Binding-site contacts:
Ligand atom O4 contacts residue THR128 of chain 1.D at 4.0 Å.
Ligand atom C9 contacts residue GLU185 of chain 1.D at 3.4 Å.
Ligand atom O10 contacts residue LEU189 of chain 1.D at 3.5 Å.
Ligand atom C8 contacts residue TRP146 of chain 1.D at 4.1 Å (hydrophobic).
Ligand atom C7 contacts residue TRP146 of chain 1.D at 4.0 Å (hydrophobic).
Ligand atom C10 contacts residue THR128 of chain 1.D at 4.0 Å.
Ligand atom C9 contacts residue HIS178 of chain 1.D at 4.0 Å.
Ligand atom O1B contacts residue THR129 of chain 1.D at 3.5 Å.
Ligand atom O9 contacts residue LEU221 of chain 1.D at 4.3 Å.
Ligand atom C9 contacts residue TRP146 of chain 1.D at 4.0 Å (hydrophobic).
Ligand atom O1B contacts residue LYS130 of chain 1.D at 2.9 Å (salt-bridge).
Ligand atom O9 contacts residue GLU185 of chain 1.D at 2.9 Å (salt-bridge).
Ligand atom O8 contacts residue TYR90 of chain 1.D at 2.8 Å (h-bond).
Ligand atom C4 contacts residue THR128 of chain 1.D at 3.6 Å.
Ligand atom C1 contacts residue LYS130 of chain 1.D at 3.8 Å.
Ligand atom C6 contacts residue THR128 of chain 1.D at 4.3 Å.
Ligand atom N5 contacts residue TRP146 of chain 1.D at 4.4 Å.
Ligand atom C11 contacts residue TRP146 of chain 1.D at 3.7 Å (hydrophobic).
Ligand atom O4 contacts residue LYS130 of chain 1.D at 4.2 Å.
Ligand atom O9 contacts residue SER222 of chain 1.D at 3.1 Å.
Ligand atom C11 contacts residue GLY127 of chain 1.D at 3.9 Å.
Ligand atom C5 contacts residue THR128 of chain 1.D at 3.9 Å.
Ligand atom O7 contacts residue LEU189 of chain 1.D at 4.4 Å.
Ligand atom C9 contacts residue TYR90 of chain 1.D at 3.3 Å (hydrophobic).
Ligand atom O1A contacts residue LYS130 of chain 1.D at 3.9 Å.
Ligand atom O9 contacts residue TYR90 of chain 1.D at 3.1 Å (h-bond).
Ligand atom N5 contacts residue THR128 of chain 1.D at 3.1 Å (h-bond).
Ligand atom C6 contacts residue LEU221 of chain 1.D at 3.9 Å (hydrophobic).
Ligand atom C4 contacts residue LEU221 of chain 1.D at 4.0 Å (hydrophobic).
Ligand atom O1A contacts residue THR129 of chain 1.D at 3.0 Å (h-bond).
Ligand atom O9 contacts residue HIS178 of chain 1.D at 4.2 Å.
Ligand atom C11 contacts residue THR128 of chain 1.D at 3.9 Å.
Ligand atom C8 contacts residue TYR90 of chain 1.D at 3.7 Å (hydrophobic).
Ligand atom O4 contacts residue LEU221 of chain 1.D at 3.3 Å.
Ligand atom O8 contacts residue TRP146 of chain 1.D at 3.8 Å.
Ligand atom C9 contacts residue SER222 of chain 1.D at 4.0 Å.
Ligand atom O1B contacts residue ASN138 of chain 1.D at 3.7 Å.
Ligand atom C8 contacts residue GLU185 of chain 1.D at 4.5 Å.
Ligand atom C1 contacts residue THR129 of chain 1.D at 3.8 Å.
Ligand atom C11 contacts residue VAL148 of chain 1.D at 4.2 Å (hydrophobic).

A protein and the small-molecule ligand that binds it are described below.
Small molecule (SMILES): CC(=O)N[C@H]1[C@H]([C@H](O)[C@H](O)CO)O[C@@](O[C@@H]2[C@@H](O)[C@H](O)O[C@H](CO)[C@@H]2O)(C(=O)O)C[C@@H]1O

Sequence of chain 1.D:
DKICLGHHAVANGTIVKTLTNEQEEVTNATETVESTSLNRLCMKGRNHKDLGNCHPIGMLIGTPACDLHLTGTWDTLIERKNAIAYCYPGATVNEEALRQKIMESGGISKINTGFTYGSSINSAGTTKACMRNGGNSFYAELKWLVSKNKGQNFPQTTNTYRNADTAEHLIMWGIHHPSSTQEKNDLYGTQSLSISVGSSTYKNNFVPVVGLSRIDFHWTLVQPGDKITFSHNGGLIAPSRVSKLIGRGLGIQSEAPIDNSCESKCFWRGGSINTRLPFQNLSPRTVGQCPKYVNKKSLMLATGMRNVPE